Binding-site contacts:
Ligand atom O4 contacts residue TRP416 of chain 1.D at 3.5 Å (h-bond).
Ligand atom O4 contacts residue GLN28 of chain 1.D at 3.0 Å (h-bond).
Ligand atom C4 contacts residue GLN28 of chain 1.D at 4.1 Å.
Ligand atom O4 contacts residue GLU415 of chain 1.D at 2.3 Å (salt-bridge).
Ligand atom O2 contacts residue ASN299 of chain 1.D at 3.9 Å.
Ligand atom O6 contacts residue GLU415 of chain 1.D at 2.8 Å (salt-bridge).
Ligand atom C2 contacts residue GLU174 of chain 1.D at 3.6 Å.
Ligand atom O3 contacts residue TRP408 of chain 1.D at 3.1 Å.
Ligand atom C4 contacts residue GLU415 of chain 1.D at 3.4 Å.
Ligand atom C6 contacts residue GLU415 of chain 1.D at 3.0 Å.
Ligand atom O2 contacts residue GLU174 of chain 1.D at 3.7 Å.
Ligand atom C3 contacts residue TRP416 of chain 1.D at 4.0 Å (hydrophobic).
Ligand atom C2 contacts residue ASN173 of chain 1.D at 4.1 Å.
Ligand atom C5 contacts residue TYR301 of chain 1.D at 3.8 Å (hydrophobic).
Ligand atom C2 contacts residue HIS129 of chain 1.D at 3.9 Å.
Ligand atom C1 contacts residue GLU174 of chain 1.D at 3.1 Å.
Ligand atom O2 contacts residue GLU360 of chain 1.D at 2.4 Å (salt-bridge).
Ligand atom C3 contacts residue GLU360 of chain 1.D at 3.7 Å.
Ligand atom C4 contacts residue TRP408 of chain 1.D at 4.2 Å (hydrophobic).
Ligand atom C4 contacts residue TRP416 of chain 1.D at 3.7 Å (hydrophobic).
Ligand atom C3 contacts residue TRP408 of chain 1.D at 3.5 Å (hydrophobic).
Ligand atom O1 contacts residue TRP130 of chain 1.D at 3.8 Å.
Ligand atom O5 contacts residue GLU360 of chain 1.D at 3.4 Å (salt-bridge).
Ligand atom O2 contacts residue HIS129 of chain 1.D at 3.2 Å (h-bond).
Ligand atom O1 contacts residue CYS177 of chain 1.D at 3.8 Å.
Ligand atom O2 contacts residue ASN173 of chain 1.D at 3.2 Å (h-bond).
Ligand atom O4 contacts residue TRP408 of chain 1.D at 3.6 Å.
Ligand atom C5 contacts residue GLU415 of chain 1.D at 3.7 Å.
Ligand atom O3 contacts residue HIS129 of chain 1.D at 3.3 Å (h-bond).
Ligand atom C1 contacts residue GLU360 of chain 1.D at 3.1 Å.
Ligand atom C3 contacts residue GLN28 of chain 1.D at 4.0 Å.
Ligand atom C1 contacts residue TYR301 of chain 1.D at 3.8 Å (hydrophobic).
Ligand atom C2 contacts residue TRP130 of chain 1.D at 4.0 Å (hydrophobic).
Ligand atom O3 contacts residue TRP416 of chain 1.D at 3.3 Å (h-bond).
Ligand atom O1 contacts residue GLU174 of chain 1.D at 2.3 Å (salt-bridge).
Ligand atom C6 contacts residue TRP332 of chain 1.D at 3.7 Å (hydrophobic).
Ligand atom C3 contacts residue HIS129 of chain 1.D at 4.1 Å.
Ligand atom O3 contacts residue GLN28 of chain 1.D at 2.6 Å (h-bond).
Ligand atom O5 contacts residue TYR301 of chain 1.D at 3.1 Å (h-bond).
Ligand atom C2 contacts residue GLU360 of chain 1.D at 3.3 Å.

The small molecule below binds the protein below.
Small molecule (SMILES): OC[C@H]1O[C@@H](O)[C@H](O)[C@@H](O)[C@@H]1O

Sequence of chain 1.D:
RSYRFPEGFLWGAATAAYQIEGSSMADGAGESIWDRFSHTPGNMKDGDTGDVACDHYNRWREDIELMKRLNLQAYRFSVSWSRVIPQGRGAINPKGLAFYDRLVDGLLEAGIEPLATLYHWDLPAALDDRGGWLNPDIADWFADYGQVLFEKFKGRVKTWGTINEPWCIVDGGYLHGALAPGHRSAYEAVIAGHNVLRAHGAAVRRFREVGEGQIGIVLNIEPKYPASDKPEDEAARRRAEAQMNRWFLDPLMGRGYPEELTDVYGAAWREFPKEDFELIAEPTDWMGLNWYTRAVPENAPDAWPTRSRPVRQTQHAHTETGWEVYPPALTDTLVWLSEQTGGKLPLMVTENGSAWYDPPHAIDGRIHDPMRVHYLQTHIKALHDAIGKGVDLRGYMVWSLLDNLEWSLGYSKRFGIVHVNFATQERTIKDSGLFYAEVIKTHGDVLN